Binding-site contacts:
Ligand atom C5 contacts residue ASN306 of chain 1.A at 3.7 Å.
Ligand atom O5 contacts residue ILE327 of chain 1.A at 3.5 Å.
Ligand atom O5 contacts residue ASN306 of chain 1.A at 2.4 Å (h-bond).
Ligand atom C5 contacts residue ILE327 of chain 1.A at 4.3 Å (hydrophobic).
Ligand atom C3 contacts residue ASN306 of chain 1.A at 3.8 Å.
Ligand atom C2 contacts residue ASN306 of chain 1.A at 2.5 Å.
Ligand atom C7 contacts residue LYS441 of chain 1.A at 4.4 Å.
Ligand atom C6 contacts residue ILE327 of chain 1.A at 3.7 Å (hydrophobic).
Ligand atom O6 contacts residue ILE327 of chain 1.A at 3.6 Å.
Ligand atom N2 contacts residue ASN306 of chain 1.A at 2.9 Å (h-bond).
Ligand atom C4 contacts residue ASN306 of chain 1.A at 4.4 Å.
Ligand atom C8 contacts residue LYS441 of chain 1.A at 3.8 Å.
Ligand atom C7 contacts residue ASN306 of chain 1.A at 3.7 Å.
Ligand atom C1 contacts residue ASN306 of chain 1.A at 1.5 Å.
Ligand atom O7 contacts residue ASN306 of chain 1.A at 4.0 Å.

Sequence of chain 1.A:
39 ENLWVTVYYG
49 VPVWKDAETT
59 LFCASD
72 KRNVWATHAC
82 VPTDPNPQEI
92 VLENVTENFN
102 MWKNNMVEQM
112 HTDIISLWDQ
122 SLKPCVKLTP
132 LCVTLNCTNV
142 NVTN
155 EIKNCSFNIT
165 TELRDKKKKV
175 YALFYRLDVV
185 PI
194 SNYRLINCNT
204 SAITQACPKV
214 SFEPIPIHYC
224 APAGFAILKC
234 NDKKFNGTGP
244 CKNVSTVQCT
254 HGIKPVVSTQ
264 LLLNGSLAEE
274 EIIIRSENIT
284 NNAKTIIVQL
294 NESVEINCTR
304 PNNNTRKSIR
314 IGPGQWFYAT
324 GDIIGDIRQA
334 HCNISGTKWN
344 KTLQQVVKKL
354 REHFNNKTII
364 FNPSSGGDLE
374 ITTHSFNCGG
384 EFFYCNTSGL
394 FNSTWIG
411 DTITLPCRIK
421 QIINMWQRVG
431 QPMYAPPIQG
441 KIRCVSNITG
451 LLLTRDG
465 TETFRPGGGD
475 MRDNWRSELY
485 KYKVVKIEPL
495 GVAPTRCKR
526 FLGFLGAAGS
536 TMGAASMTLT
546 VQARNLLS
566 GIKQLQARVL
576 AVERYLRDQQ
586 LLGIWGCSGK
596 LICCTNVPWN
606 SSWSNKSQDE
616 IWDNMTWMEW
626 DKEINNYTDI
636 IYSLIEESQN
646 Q

A protein and the small-molecule ligand that binds it are described below.
Small molecule (SMILES): CC(=O)N[C@H]1[C@H](O[C@H]2[C@H](O)[C@@H](NC(C)=O)CO[C@@H]2CO)O[C@H](CO)[C@@H](O)[C@@H]1O